Binding-site contacts:
Ligand atom C4 contacts residue MAN7 of chain 1.I at 4.1 Å.
Ligand atom C3 contacts residue MAN8 of chain 1.I at 3.6 Å.
Ligand atom O2 contacts residue MAN7 of chain 1.I at 3.0 Å (h-bond).
Ligand atom O4 contacts residue MAN8 of chain 1.I at 3.4 Å (h-bond).
Ligand atom C6 contacts residue MAN7 of chain 1.I at 4.2 Å.
Ligand atom C5 contacts residue MAN7 of chain 1.I at 3.1 Å.
Ligand atom O3 contacts residue MAN8 of chain 1.I at 3.0 Å.
Ligand atom O5 contacts residue MAN7 of chain 1.I at 2.6 Å (h-bond).
Ligand atom C4 contacts residue MAN8 of chain 1.I at 4.1 Å.
Ligand atom O3 contacts residue MAN7 of chain 1.I at 3.9 Å.
Ligand atom C1 contacts residue MAN7 of chain 1.I at 1.7 Å.
Ligand atom C3 contacts residue MAN7 of chain 1.I at 3.2 Å.
Ligand atom C2 contacts residue MAN7 of chain 1.I at 2.3 Å.

A small-molecule ligand and the protein it binds are described below.
Small molecule (SMILES): OC[C@H]1O[C@H](O)[C@@H](O)[C@@H](O)[C@@H]1O